Sequence of chain 3.A:
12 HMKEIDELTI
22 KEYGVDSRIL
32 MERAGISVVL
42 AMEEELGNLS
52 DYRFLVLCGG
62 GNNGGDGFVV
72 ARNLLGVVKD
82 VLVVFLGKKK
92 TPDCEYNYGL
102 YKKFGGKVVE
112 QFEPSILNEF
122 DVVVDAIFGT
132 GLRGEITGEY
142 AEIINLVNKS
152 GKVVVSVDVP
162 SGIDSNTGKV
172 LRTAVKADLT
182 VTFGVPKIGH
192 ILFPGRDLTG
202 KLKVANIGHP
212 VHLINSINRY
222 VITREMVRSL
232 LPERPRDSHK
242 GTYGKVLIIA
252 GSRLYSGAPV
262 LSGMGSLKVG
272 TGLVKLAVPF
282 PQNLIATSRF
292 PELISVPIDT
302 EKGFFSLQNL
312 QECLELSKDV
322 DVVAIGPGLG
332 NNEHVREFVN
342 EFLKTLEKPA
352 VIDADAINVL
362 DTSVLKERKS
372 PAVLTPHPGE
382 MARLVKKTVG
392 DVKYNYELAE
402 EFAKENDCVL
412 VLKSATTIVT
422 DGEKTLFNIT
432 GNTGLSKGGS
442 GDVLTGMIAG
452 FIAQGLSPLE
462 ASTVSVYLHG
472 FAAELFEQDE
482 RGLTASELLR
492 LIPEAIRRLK

Binding-site contacts:
Ligand atom CH2 contacts residue ILE37 of chain 7.A at 3.8 Å (hydrophobic).
Ligand atom CE1 contacts residue ALA42 of chain 3.A at 3.8 Å (hydrophobic).
Ligand atom CZ2 contacts residue ASN207 of chain 3.A at 3.8 Å.
Ligand atom N contacts residue ASN49 of chain 7.A at 3.3 Å (h-bond).
Ligand atom C contacts residue LEU203 of chain 3.A at 3.4 Å (hydrophobic).
Ligand atom O contacts residue VAL205 of chain 3.A at 3.0 Å (h-bond).
Ligand atom CD2 contacts residue LEU41 of chain 3.A at 3.5 Å (hydrophobic).
Ligand atom NE1 contacts residue VAL40 of chain 7.A at 3.9 Å.
Ligand atom CZ2 contacts residue ARG34 of chain 3.A at 3.7 Å.
Ligand atom N contacts residue VAL205 of chain 3.A at 2.9 Å (h-bond).
Ligand atom CB contacts residue GLU44 of chain 7.A at 3.0 Å.
Ligand atom O contacts residue ASN207 of chain 3.A at 2.8 Å (h-bond).
Ligand atom O contacts residue ASN207 of chain 3.A at 3.1 Å (h-bond).
Ligand atom CZ contacts residue SER38 of chain 3.A at 3.5 Å.
Ligand atom CD1 contacts residue SER38 of chain 3.A at 3.6 Å.
Ligand atom CE2 contacts residue VAL40 of chain 7.A at 3.7 Å (hydrophobic).
Ligand atom CD1 contacts residue VAL205 of chain 3.A at 3.9 Å (hydrophobic).
Ligand atom CG contacts residue VAL40 of chain 7.A at 3.8 Å (hydrophobic).
Ligand atom CD2 contacts residue GLU45 of chain 3.A at 3.6 Å.
Ligand atom CE1 contacts residue SER38 of chain 3.A at 3.9 Å.
Ligand atom CA contacts residue GLU44 of chain 7.A at 3.6 Å.
Ligand atom CE2 contacts residue ASN207 of chain 3.A at 3.5 Å.
Ligand atom CH2 contacts residue ARG34 of chain 3.A at 3.6 Å.
Ligand atom O contacts residue ALA206 of chain 3.A at 3.2 Å.
Ligand atom NE1 contacts residue ASN74 of chain 7.A at 2.9 Å (h-bond).
Ligand atom CZ contacts residue ALA42 of chain 3.A at 3.6 Å (hydrophobic).
Ligand atom CE2 contacts residue GLU45 of chain 3.A at 3.7 Å.
Ligand atom CD2 contacts residue VAL40 of chain 7.A at 3.6 Å (hydrophobic).
Ligand atom N contacts residue GLU44 of chain 7.A at 3.1 Å (salt-bridge).
Ligand atom NE1 contacts residue ASN207 of chain 3.A at 3.6 Å (h-bond).
Ligand atom O contacts residue LYS204 of chain 3.A at 3.8 Å.
Ligand atom CA contacts residue VAL205 of chain 3.A at 3.2 Å (hydrophobic).
Ligand atom C contacts residue VAL205 of chain 3.A at 3.5 Å (hydrophobic).
Ligand atom CD1 contacts residue ASN207 of chain 3.A at 3.5 Å.
Ligand atom CZ2 contacts residue ASN74 of chain 7.A at 3.6 Å.
Ligand atom CE1 contacts residue ALA206 of chain 3.A at 3.9 Å (hydrophobic).
Ligand atom CE3 contacts residue LEU41 of chain 7.A at 3.8 Å (hydrophobic).
Ligand atom N contacts residue GLU44 of chain 7.A at 3.7 Å.
Ligand atom O contacts residue VAL205 of chain 3.A at 3.5 Å (h-bond).
Ligand atom CD1 contacts residue ASN74 of chain 7.A at 3.7 Å.

Sequence of chain 7.A:
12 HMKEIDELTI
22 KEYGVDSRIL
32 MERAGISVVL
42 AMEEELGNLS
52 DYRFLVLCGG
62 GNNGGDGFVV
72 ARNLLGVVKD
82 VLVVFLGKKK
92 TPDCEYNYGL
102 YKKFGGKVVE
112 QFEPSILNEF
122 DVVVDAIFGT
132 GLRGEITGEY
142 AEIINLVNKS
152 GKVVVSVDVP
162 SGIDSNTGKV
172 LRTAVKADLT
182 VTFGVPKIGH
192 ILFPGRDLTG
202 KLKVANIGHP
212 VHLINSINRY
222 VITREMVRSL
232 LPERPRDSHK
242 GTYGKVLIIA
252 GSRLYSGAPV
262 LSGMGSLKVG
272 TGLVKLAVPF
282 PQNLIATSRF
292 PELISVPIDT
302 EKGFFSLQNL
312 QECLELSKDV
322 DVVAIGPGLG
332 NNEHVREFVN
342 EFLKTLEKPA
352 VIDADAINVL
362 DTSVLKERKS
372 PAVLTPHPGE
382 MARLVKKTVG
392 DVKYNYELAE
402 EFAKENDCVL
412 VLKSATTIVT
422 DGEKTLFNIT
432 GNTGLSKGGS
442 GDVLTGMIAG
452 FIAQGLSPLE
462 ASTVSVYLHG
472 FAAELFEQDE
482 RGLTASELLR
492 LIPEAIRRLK

A protein and the small-molecule ligand that binds it are described below.
Small molecule (SMILES): CC(C)C[C@H](NC(=O)[C@H](CC1=CN=C2C=CC=CC12)NC(=O)[C@H](C)NC(=O)[C@H](C)N)C(=O)N[C@@H](Cc1ccccc1)C(=O)N[C@@H](CCC(=O)O)C(=O)N[C@@H](C)C=O